Sequence of chain 1.B:
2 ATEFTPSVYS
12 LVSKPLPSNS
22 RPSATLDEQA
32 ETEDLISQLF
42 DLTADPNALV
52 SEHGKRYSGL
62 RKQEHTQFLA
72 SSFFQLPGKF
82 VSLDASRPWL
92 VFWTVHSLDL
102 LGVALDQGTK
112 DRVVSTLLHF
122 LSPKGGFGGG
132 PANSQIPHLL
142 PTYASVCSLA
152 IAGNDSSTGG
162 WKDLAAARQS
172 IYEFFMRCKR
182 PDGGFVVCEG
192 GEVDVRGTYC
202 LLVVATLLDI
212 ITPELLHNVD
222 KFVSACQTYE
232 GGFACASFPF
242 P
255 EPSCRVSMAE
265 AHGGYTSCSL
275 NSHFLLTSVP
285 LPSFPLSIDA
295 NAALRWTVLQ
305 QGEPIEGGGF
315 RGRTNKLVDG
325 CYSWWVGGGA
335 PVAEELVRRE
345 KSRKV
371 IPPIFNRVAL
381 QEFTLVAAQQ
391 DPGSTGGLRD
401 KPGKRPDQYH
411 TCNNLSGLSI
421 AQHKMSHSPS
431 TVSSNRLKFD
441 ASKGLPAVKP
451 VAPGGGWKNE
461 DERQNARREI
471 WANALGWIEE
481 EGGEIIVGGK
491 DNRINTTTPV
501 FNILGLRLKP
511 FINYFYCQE

The protein below binds the small molecule below.
Small molecule (SMILES): Cn1cncc1[C@@](N)(c1ccc(Cl)cc1)c1ccc2c(c1)c(-c1cccc(Cl)c1)cc(=O)n2C

Binding-site contacts:
Ligand atom C25 contacts residue TRP94 of chain 1.B at 3.8 Å (hydrophobic).
Ligand atom CL2 contacts residue TYR409 of chain 1.B at 3.5 Å.
Ligand atom C2 contacts residue CYS325 of chain 1.B at 3.7 Å (hydrophobic).
Ligand atom C2 contacts residue ASP323 of chain 1.B at 3.5 Å.
Ligand atom O1 contacts residue LEU84 of chain 1.B at 3.7 Å.
Ligand atom N2 contacts residue ZN1 of chain 1.C at 2.2 Å.
Ligand atom C2 contacts residue FII1 of chain 1.G at 3.7 Å.
Ligand atom C7 contacts residue TYR409 of chain 1.B at 3.7 Å (hydrophobic).
Ligand atom N3 contacts residue FII1 of chain 1.G at 3.9 Å.
Ligand atom C20 contacts residue TRP94 of chain 1.B at 4.0 Å (hydrophobic).
Ligand atom C8 contacts residue FII1 of chain 1.G at 3.7 Å.
Ligand atom C1 contacts residue FII1 of chain 1.G at 3.0 Å.
Ligand atom C27 contacts residue LEU84 of chain 1.B at 3.6 Å (hydrophobic).
Ligand atom C26 contacts residue SER87 of chain 1.B at 3.7 Å.
Ligand atom C18 contacts residue ASP407 of chain 1.B at 3.0 Å.
Ligand atom C3 contacts residue ZN1 of chain 1.C at 3.2 Å.
Ligand atom C3 contacts residue HIS410 of chain 1.B at 3.7 Å.
Ligand atom N1 contacts residue TYR326 of chain 1.B at 3.8 Å.
Ligand atom C1 contacts residue TYR326 of chain 1.B at 3.5 Å (hydrophobic).
Ligand atom C20 contacts residue LEU84 of chain 1.B at 3.8 Å (hydrophobic).
Ligand atom C23 contacts residue TYR409 of chain 1.B at 3.5 Å (hydrophobic).
Ligand atom N2 contacts residue CYS325 of chain 1.B at 3.4 Å (h-bond).
Ligand atom C2 contacts residue TYR326 of chain 1.B at 3.3 Å (hydrophobic).
Ligand atom C27 contacts residue TRP94 of chain 1.B at 3.7 Å (hydrophobic).
Ligand atom C9 contacts residue FII1 of chain 1.G at 3.7 Å.
Ligand atom C22 contacts residue TRP94 of chain 1.B at 3.6 Å (hydrophobic).
Ligand atom C24 contacts residue TRP94 of chain 1.B at 3.5 Å (hydrophobic).
Ligand atom N4 contacts residue ASP407 of chain 1.B at 3.7 Å.
Ligand atom CL2 contacts residue TRP94 of chain 1.B at 3.8 Å.
Ligand atom N2 contacts residue ASP323 of chain 1.B at 3.3 Å (salt-bridge).
Ligand atom N1 contacts residue FII1 of chain 1.G at 3.9 Å.
Ligand atom N2 contacts residue HIS410 of chain 1.B at 3.4 Å (h-bond).
Ligand atom C10 contacts residue FII1 of chain 1.G at 3.7 Å.
Ligand atom C3 contacts residue TYR409 of chain 1.B at 3.6 Å (hydrophobic).
Ligand atom N2 contacts residue TYR409 of chain 1.B at 3.8 Å.
Ligand atom C26 contacts residue TRP94 of chain 1.B at 3.8 Å (hydrophobic).
Ligand atom C23 contacts residue TRP94 of chain 1.B at 3.6 Å (hydrophobic).
Ligand atom CL1 contacts residue FII1 of chain 1.G at 3.4 Å.
Ligand atom C2 contacts residue ZN1 of chain 1.C at 3.0 Å.
Ligand atom CL1 contacts residue ARG197 of chain 1.B at 3.4 Å.